This small molecule binds to this protein.
Small molecule (SMILES): CC(=O)N[C@@H]1[C@@H](O)[C@H](O)[C@@H](CO)O[C@H]1O

Sequence of chain 2.C:
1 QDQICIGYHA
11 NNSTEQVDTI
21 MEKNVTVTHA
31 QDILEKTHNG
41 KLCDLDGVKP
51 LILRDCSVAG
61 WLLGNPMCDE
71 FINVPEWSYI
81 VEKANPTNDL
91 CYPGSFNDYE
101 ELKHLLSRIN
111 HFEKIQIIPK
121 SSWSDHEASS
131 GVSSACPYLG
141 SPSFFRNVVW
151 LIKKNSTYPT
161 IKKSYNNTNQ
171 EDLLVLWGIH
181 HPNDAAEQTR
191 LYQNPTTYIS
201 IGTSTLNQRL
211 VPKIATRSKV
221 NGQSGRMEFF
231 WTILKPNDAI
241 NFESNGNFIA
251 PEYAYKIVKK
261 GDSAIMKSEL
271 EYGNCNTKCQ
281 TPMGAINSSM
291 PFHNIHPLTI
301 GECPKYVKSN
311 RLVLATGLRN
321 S

Sequence of chain 3.C:
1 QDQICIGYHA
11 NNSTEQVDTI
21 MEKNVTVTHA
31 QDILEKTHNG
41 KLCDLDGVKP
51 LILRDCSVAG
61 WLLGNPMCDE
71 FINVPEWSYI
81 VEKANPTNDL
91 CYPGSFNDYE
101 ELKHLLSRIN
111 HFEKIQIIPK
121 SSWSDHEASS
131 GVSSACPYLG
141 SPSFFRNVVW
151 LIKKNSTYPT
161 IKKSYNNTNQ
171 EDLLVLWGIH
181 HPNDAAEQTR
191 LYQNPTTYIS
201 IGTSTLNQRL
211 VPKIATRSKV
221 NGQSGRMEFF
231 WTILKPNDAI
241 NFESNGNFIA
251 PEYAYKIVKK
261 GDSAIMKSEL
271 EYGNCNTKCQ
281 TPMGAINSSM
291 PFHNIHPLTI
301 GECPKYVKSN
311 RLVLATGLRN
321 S

Binding-site contacts:
Ligand atom C2 contacts residue ASN237 of chain 3.C at 3.4 Å.
Ligand atom C8 contacts residue SER218 of chain 2.C at 3.5 Å.
Ligand atom N2 contacts residue ALA239 of chain 3.C at 4.2 Å.
Ligand atom C4 contacts residue ASN237 of chain 3.C at 4.3 Å.
Ligand atom C5 contacts residue ASN237 of chain 3.C at 3.2 Å.
Ligand atom C7 contacts residue ASN237 of chain 3.C at 3.5 Å.
Ligand atom O7 contacts residue ALA239 of chain 3.C at 3.8 Å.
Ligand atom C6 contacts residue ASN237 of chain 3.C at 3.7 Å.
Ligand atom C1 contacts residue ASN166 of chain 3.C at 1.4 Å.
Ligand atom N2 contacts residue ASN166 of chain 3.C at 2.9 Å (h-bond).
Ligand atom C8 contacts residue ASN237 of chain 3.C at 3.5 Å.
Ligand atom C1 contacts residue ASN237 of chain 3.C at 3.7 Å.
Ligand atom O5 contacts residue ASN237 of chain 3.C at 3.8 Å.
Ligand atom C8 contacts residue ALA239 of chain 3.C at 3.4 Å (hydrophobic).
Ligand atom O4 contacts residue ASN237 of chain 3.C at 4.5 Å.
Ligand atom C4 contacts residue ASN166 of chain 3.C at 4.2 Å.
Ligand atom C2 contacts residue ASN166 of chain 3.C at 2.4 Å.
Ligand atom N2 contacts residue ASP238 of chain 3.C at 4.3 Å.
Ligand atom C3 contacts residue ASN166 of chain 3.C at 3.8 Å.
Ligand atom C7 contacts residue ALA239 of chain 3.C at 3.9 Å (hydrophobic).
Ligand atom C5 contacts residue ASN166 of chain 3.C at 3.7 Å.
Ligand atom O5 contacts residue ASN166 of chain 3.C at 2.4 Å (h-bond).
Ligand atom N2 contacts residue ASN237 of chain 3.C at 2.5 Å (h-bond).
Ligand atom C8 contacts residue ASP238 of chain 3.C at 3.8 Å.
Ligand atom C7 contacts residue ASP238 of chain 3.C at 4.4 Å.
Ligand atom O3 contacts residue ASN237 of chain 3.C at 4.2 Å.
Ligand atom C7 contacts residue ASN166 of chain 3.C at 3.5 Å.
Ligand atom O7 contacts residue ASN166 of chain 3.C at 3.5 Å (h-bond).
Ligand atom C3 contacts residue ASN237 of chain 3.C at 3.6 Å.